The small molecule below binds the protein below.
Small molecule (SMILES): CC(C)C[C@H](NP(=O)(O)CNC(=O)OCc1ccccc1)C(=O)NC[C@@H](C)C(C)(C)C

Binding-site contacts:
Ligand atom C35 contacts residue LEU202 of chain 1.A at 3.7 Å (hydrophobic).
Ligand atom O45 contacts residue ZN1 of chain 1.B at 2.0 Å.
Ligand atom P44 contacts residue ZN1 of chain 1.B at 3.0 Å.
Ligand atom C20 contacts residue ASN112 of chain 1.A at 3.6 Å.
Ligand atom C56 contacts residue ASN116 of chain 1.A at 3.6 Å.
Ligand atom O45 contacts residue HIS146 of chain 1.A at 3.5 Å (h-bond).
Ligand atom C46 contacts residue ASN112 of chain 1.A at 3.9 Å.
Ligand atom N1 contacts residue ASN112 of chain 1.A at 3.3 Å (h-bond).
Ligand atom N1 contacts residue ALA113 of chain 1.A at 2.9 Å (h-bond).
Ligand atom C52 contacts residue TRP115 of chain 1.A at 3.8 Å (hydrophobic).
Ligand atom O68 contacts residue GLU143 of chain 1.A at 2.6 Å (salt-bridge).
Ligand atom C54 contacts residue TRP115 of chain 1.A at 3.6 Å (hydrophobic).
Ligand atom O45 contacts residue GLU166 of chain 1.A at 2.9 Å (salt-bridge).
Ligand atom N1 contacts residue GLU143 of chain 1.A at 3.3 Å (salt-bridge).
Ligand atom C2 contacts residue GLU143 of chain 1.A at 3.6 Å.
Ligand atom C31 contacts residue ARG203 of chain 1.A at 3.7 Å.
Ligand atom C8 contacts residue HIS231 of chain 1.A at 3.8 Å.
Ligand atom O28 contacts residue HIS231 of chain 1.A at 3.1 Å.
Ligand atom C56 contacts residue TRP115 of chain 1.A at 3.6 Å (hydrophobic).
Ligand atom O68 contacts residue ALA113 of chain 1.A at 3.4 Å (h-bond).
Ligand atom C46 contacts residue ALA113 of chain 1.A at 3.2 Å (hydrophobic).
Ligand atom C35 contacts residue VAL139 of chain 1.A at 3.8 Å (hydrophobic).
Ligand atom N4 contacts residue HIS231 of chain 1.A at 3.6 Å.
Ligand atom C5 contacts residue ASN112 of chain 1.A at 3.8 Å.
Ligand atom P44 contacts residue GLU143 of chain 1.A at 3.8 Å.
Ligand atom O45 contacts residue TYR157 of chain 1.A at 3.5 Å (h-bond).
Ligand atom C50 contacts residue TYR157 of chain 1.A at 3.9 Å (hydrophobic).
Ligand atom C30 contacts residue LEU202 of chain 1.A at 3.6 Å (hydrophobic).
Ligand atom O45 contacts residue HIS142 of chain 1.A at 3.3 Å (h-bond).
Ligand atom C54 contacts residue ASN116 of chain 1.A at 3.8 Å.
Ligand atom C29 contacts residue GLU143 of chain 1.A at 3.4 Å.
Ligand atom P44 contacts residue ALA113 of chain 1.A at 3.4 Å.
Ligand atom N47 contacts residue PHE114 of chain 1.A at 3.6 Å.
Ligand atom C5 contacts residue HIS231 of chain 1.A at 3.6 Å.
Ligand atom N4 contacts residue ASN112 of chain 1.A at 3.0 Å (h-bond).
Ligand atom O68 contacts residue ZN1 of chain 1.B at 3.0 Å.
Ligand atom O28 contacts residue ARG203 of chain 1.A at 2.9 Å (salt-bridge).
Ligand atom O45 contacts residue HIS231 of chain 1.A at 2.9 Å (h-bond).
Ligand atom C3 contacts residue HIS231 of chain 1.A at 3.6 Å.
Ligand atom O68 contacts residue HIS146 of chain 1.A at 3.3 Å.

Sequence of chain 1.A:
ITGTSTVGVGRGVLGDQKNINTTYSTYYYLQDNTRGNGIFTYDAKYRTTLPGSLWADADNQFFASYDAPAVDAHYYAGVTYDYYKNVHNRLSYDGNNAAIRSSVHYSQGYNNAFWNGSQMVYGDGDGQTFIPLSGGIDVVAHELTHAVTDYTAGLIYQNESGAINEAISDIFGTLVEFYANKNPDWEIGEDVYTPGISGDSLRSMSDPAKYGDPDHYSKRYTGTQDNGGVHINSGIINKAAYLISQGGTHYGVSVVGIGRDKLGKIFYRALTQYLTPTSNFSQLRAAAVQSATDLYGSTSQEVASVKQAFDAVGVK